This protein binds this small molecule.
Small molecule (SMILES): Cn1c(SCC(=O)O)nc2c(=O)[nH]c(N)nc21

Sequence of chain 1.A:
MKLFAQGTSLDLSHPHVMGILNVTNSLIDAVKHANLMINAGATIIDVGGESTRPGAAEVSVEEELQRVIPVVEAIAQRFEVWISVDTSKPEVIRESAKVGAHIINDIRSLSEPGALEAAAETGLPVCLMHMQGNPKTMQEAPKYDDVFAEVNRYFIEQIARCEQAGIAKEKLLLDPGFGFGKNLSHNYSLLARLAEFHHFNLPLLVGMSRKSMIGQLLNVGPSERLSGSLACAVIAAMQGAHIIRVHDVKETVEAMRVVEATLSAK

Binding-site contacts:
Ligand atom C7 contacts residue ILE119 of chain 1.A at 3.7 Å (hydrophobic).
Ligand atom O15 contacts residue PHE192 of chain 1.A at 4.0 Å.
Ligand atom S17 contacts residue THR64 of chain 1.A at 3.0 Å (h-bond).
Ligand atom C5 contacts residue ASN117 of chain 1.A at 3.6 Å.
Ligand atom N12 contacts residue MET141 of chain 1.A at 3.5 Å (h-bond).
Ligand atom O15 contacts residue LYS223 of chain 1.A at 3.0 Å (salt-bridge).
Ligand atom O16 contacts residue LYS223 of chain 1.A at 3.4 Å.
Ligand atom N10 contacts residue ASN117 of chain 1.A at 3.1 Å (h-bond).
Ligand atom C4 contacts residue MET141 of chain 1.A at 3.8 Å (hydrophobic).
Ligand atom C4 contacts residue LYS223 of chain 1.A at 3.8 Å.
Ligand atom C6 contacts residue ARG257 of chain 1.A at 3.7 Å.
Ligand atom N9 contacts residue PHE192 of chain 1.A at 3.4 Å.
Ligand atom S17 contacts residue ARG257 of chain 1.A at 3.6 Å (salt-bridge).
Ligand atom C5 contacts residue ASP187 of chain 1.A at 3.3 Å.
Ligand atom N13 contacts residue ASN117 of chain 1.A at 2.8 Å (h-bond).
Ligand atom C3 contacts residue ARG257 of chain 1.A at 3.3 Å.
Ligand atom O14 contacts residue ARG257 of chain 1.A at 2.7 Å (salt-bridge).
Ligand atom C3 contacts residue PHE192 of chain 1.A at 3.7 Å (hydrophobic).
Ligand atom C7 contacts residue ASP98 of chain 1.A at 3.4 Å.
Ligand atom C4 contacts residue PHE192 of chain 1.A at 3.9 Å (hydrophobic).
Ligand atom O15 contacts residue ASP187 of chain 1.A at 4.0 Å.
Ligand atom C6 contacts residue LYS223 of chain 1.A at 3.8 Å.
Ligand atom C1 contacts residue PHE192 of chain 1.A at 3.6 Å (hydrophobic).
Ligand atom C1 contacts residue LYS223 of chain 1.A at 3.9 Å.
Ligand atom N9 contacts residue LYS223 of chain 1.A at 3.4 Å (salt-bridge).
Ligand atom C1 contacts residue ARG257 of chain 1.A at 3.9 Å.
Ligand atom N9 contacts residue ARG257 of chain 1.A at 3.4 Å (salt-bridge).
Ligand atom N11 contacts residue ARG257 of chain 1.A at 3.3 Å.
Ligand atom N12 contacts residue ASP187 of chain 1.A at 2.7 Å (salt-bridge).
Ligand atom C5 contacts residue MET141 of chain 1.A at 3.6 Å (hydrophobic).
Ligand atom N13 contacts residue ASP187 of chain 1.A at 2.8 Å (salt-bridge).
Ligand atom C4 contacts residue ASP187 of chain 1.A at 3.8 Å.
Ligand atom C7 contacts residue ARG257 of chain 1.A at 3.3 Å.
Ligand atom N10 contacts residue ARG257 of chain 1.A at 3.9 Å.
Ligand atom N13 contacts residue LEU217 of chain 1.A at 3.6 Å.
Ligand atom C2 contacts residue ARG257 of chain 1.A at 3.6 Å.
Ligand atom C8 contacts residue THR64 of chain 1.A at 3.2 Å.
Ligand atom N11 contacts residue ILE119 of chain 1.A at 3.9 Å.
Ligand atom O15 contacts residue GLY219 of chain 1.A at 3.1 Å (h-bond).
Ligand atom N13 contacts residue CYS139 of chain 1.A at 3.8 Å.